This protein binds this small molecule.
Small molecule (SMILES): O=[N+]([O-])c1ccc(O)c([N+](=O)[O-])c1

Sequence of chain 2.A:
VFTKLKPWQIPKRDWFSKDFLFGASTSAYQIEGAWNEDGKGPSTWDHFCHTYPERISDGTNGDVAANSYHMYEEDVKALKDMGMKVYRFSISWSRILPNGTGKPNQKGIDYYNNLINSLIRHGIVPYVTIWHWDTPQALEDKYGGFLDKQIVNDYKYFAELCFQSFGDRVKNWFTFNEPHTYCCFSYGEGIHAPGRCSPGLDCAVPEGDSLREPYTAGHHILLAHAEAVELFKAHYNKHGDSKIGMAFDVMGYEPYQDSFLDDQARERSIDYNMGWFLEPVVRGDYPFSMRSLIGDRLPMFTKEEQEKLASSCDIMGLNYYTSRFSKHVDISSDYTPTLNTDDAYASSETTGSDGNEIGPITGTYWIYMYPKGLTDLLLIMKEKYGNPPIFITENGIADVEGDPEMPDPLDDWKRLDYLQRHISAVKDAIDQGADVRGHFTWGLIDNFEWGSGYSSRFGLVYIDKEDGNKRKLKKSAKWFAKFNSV

Binding-site contacts:
Ligand atom O22 contacts residue PHE243 of chain 2.A at 3.8 Å.
Ligand atom C1 contacts residue TRP424 of chain 2.A at 4.3 Å (hydrophobic).
Ligand atom O22 contacts residue HIS250 of chain 2.A at 4.2 Å.
Ligand atom N4 contacts residue TRP424 of chain 2.A at 3.7 Å.
Ligand atom O22 contacts residue GLU507 of chain 2.A at 4.1 Å.
Ligand atom C2 contacts residue THR239 of chain 2.A at 3.9 Å.
Ligand atom C6 contacts residue TRP424 of chain 2.A at 4.2 Å (hydrophobic).
Ligand atom N2 contacts residue G2F1 of chain 2.C at 3.4 Å (h-bond).
Ligand atom O42 contacts residue TRP424 of chain 2.A at 3.9 Å.
Ligand atom C3 contacts residue THR239 of chain 2.A at 4.1 Å.
Ligand atom C5 contacts residue THR239 of chain 2.A at 3.6 Å.
Ligand atom C6 contacts residue GLU236 of chain 2.A at 3.0 Å.
Ligand atom C1 contacts residue GLU236 of chain 2.A at 3.2 Å.
Ligand atom C4 contacts residue THR239 of chain 2.A at 4.1 Å.
Ligand atom O1 contacts residue TRP191 of chain 2.A at 3.8 Å.
Ligand atom O42 contacts residue PHE243 of chain 2.A at 3.7 Å.
Ligand atom C3 contacts residue TRP424 of chain 2.A at 3.8 Å (hydrophobic).
Ligand atom O41 contacts residue MET309 of chain 2.A at 2.9 Å.
Ligand atom C2 contacts residue G2F1 of chain 2.C at 3.6 Å.
Ligand atom O21 contacts residue HIS250 of chain 2.A at 4.3 Å.
Ligand atom N2 contacts residue GLU507 of chain 2.A at 4.0 Å.
Ligand atom C2 contacts residue TRP424 of chain 2.A at 4.1 Å (hydrophobic).
Ligand atom C6 contacts residue THR239 of chain 2.A at 3.6 Å.
Ligand atom O21 contacts residue TRP191 of chain 2.A at 3.7 Å.
Ligand atom C1 contacts residue THR239 of chain 2.A at 4.0 Å.
Ligand atom O21 contacts residue G2F1 of chain 2.C at 3.1 Å (h-bond).
Ligand atom C6 contacts residue G2F1 of chain 2.C at 3.8 Å.
Ligand atom C5 contacts residue GLU236 of chain 2.A at 4.2 Å.
Ligand atom C4 contacts residue TRP424 of chain 2.A at 3.7 Å (hydrophobic).
Ligand atom O21 contacts residue GLU507 of chain 2.A at 3.5 Å (salt-bridge).
Ligand atom O1 contacts residue G2F1 of chain 2.C at 2.6 Å (h-bond).
Ligand atom N4 contacts residue MET309 of chain 2.A at 4.0 Å.
Ligand atom O1 contacts residue GLU236 of chain 2.A at 2.8 Å (salt-bridge).
Ligand atom O41 contacts residue TRP424 of chain 2.A at 4.0 Å.
Ligand atom O22 contacts residue G2F1 of chain 2.C at 4.2 Å.
Ligand atom C3 contacts residue PHE243 of chain 2.A at 3.8 Å (hydrophobic).
Ligand atom C1 contacts residue G2F1 of chain 2.C at 3.4 Å.
Ligand atom N2 contacts residue THR239 of chain 2.A at 4.3 Å.
Ligand atom O21 contacts residue TRP508 of chain 2.A at 3.4 Å.
Ligand atom C5 contacts residue TRP424 of chain 2.A at 4.0 Å (hydrophobic).